The protein below binds the small molecule below.
Small molecule (SMILES): CC(=O)N[C@@H]1[C@@H](O)[C@H](O)[C@@H](CO)O[C@H]1O

Sequence of chain 1.F:
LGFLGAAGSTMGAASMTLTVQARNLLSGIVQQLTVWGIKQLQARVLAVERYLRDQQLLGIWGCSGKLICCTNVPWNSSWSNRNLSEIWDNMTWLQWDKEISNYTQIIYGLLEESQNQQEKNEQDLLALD

Binding-site contacts:
Ligand atom C7 contacts residue GLU123 of chain 1.F at 3.7 Å.
Ligand atom O7 contacts residue SER125 of chain 1.F at 4.5 Å.
Ligand atom C7 contacts residue SER125 of chain 1.F at 4.1 Å.
Ligand atom O7 contacts residue LYS122 of chain 1.F at 4.5 Å.
Ligand atom C8 contacts residue SER125 of chain 1.F at 3.9 Å.
Ligand atom C2 contacts residue ASN126 of chain 1.F at 2.5 Å.
Ligand atom N2 contacts residue ASN126 of chain 1.F at 3.0 Å (h-bond).
Ligand atom C8 contacts residue GLU123 of chain 1.F at 3.0 Å.
Ligand atom C8 contacts residue ASN126 of chain 1.F at 4.3 Å.
Ligand atom C7 contacts residue ASN126 of chain 1.F at 3.0 Å.
Ligand atom C5 contacts residue ASN126 of chain 1.F at 3.7 Å.
Ligand atom N2 contacts residue LYS122 of chain 1.F at 4.4 Å.
Ligand atom C3 contacts residue ASN126 of chain 1.F at 3.8 Å.
Ligand atom O7 contacts residue GLU123 of chain 1.F at 3.5 Å (salt-bridge).
Ligand atom C8 contacts residue LYS122 of chain 1.F at 2.5 Å.
Ligand atom C7 contacts residue LYS122 of chain 1.F at 3.7 Å.
Ligand atom C1 contacts residue ASN126 of chain 1.F at 1.4 Å.
Ligand atom C4 contacts residue ASN126 of chain 1.F at 4.2 Å.
Ligand atom O7 contacts residue ASN126 of chain 1.F at 2.6 Å (h-bond).
Ligand atom O5 contacts residue ASN126 of chain 1.F at 2.4 Å (h-bond).